Sequence of chain 1.B:
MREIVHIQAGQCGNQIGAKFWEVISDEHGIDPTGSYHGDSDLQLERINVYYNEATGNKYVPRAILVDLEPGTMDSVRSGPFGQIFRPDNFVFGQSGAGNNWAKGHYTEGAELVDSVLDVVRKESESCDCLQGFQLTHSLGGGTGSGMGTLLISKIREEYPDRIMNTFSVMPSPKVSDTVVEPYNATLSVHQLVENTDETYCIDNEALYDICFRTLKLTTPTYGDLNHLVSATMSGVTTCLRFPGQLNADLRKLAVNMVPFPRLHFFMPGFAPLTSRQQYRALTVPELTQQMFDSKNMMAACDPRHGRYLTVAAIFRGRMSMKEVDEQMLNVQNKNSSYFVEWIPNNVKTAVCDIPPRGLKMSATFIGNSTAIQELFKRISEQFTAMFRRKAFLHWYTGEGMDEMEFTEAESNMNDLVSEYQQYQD

Binding-site contacts:
Ligand atom C4 contacts residue ALA315 of chain 1.B at 4.2 Å (hydrophobic).
Ligand atom C1 contacts residue CYS239 of chain 1.B at 3.2 Å (hydrophobic).
Ligand atom C6 contacts residue ALA352 of chain 1.B at 4.2 Å (hydrophobic).
Ligand atom C7 contacts residue LYS350 of chain 1.B at 3.7 Å.
Ligand atom C2 contacts residue ILE368 of chain 1.B at 3.7 Å (hydrophobic).
Ligand atom C2 contacts residue ILE316 of chain 1.B at 4.4 Å (hydrophobic).
Ligand atom O1 contacts residue LEU253 of chain 1.B at 4.2 Å.
Ligand atom C1 contacts residue VAL236 of chain 1.B at 4.1 Å (hydrophobic).
Ligand atom C6 contacts residue LYS350 of chain 1.B at 3.6 Å.
Ligand atom O1 contacts residue ILE368 of chain 1.B at 3.1 Å.
Ligand atom C3 contacts residue ALA314 of chain 1.B at 3.5 Å (hydrophobic).
Ligand atom C8 contacts residue ALA314 of chain 1.B at 3.9 Å (hydrophobic).
Ligand atom C5 contacts residue LYS350 of chain 1.B at 4.2 Å.
Ligand atom C6 contacts residue THR351 of chain 1.B at 4.0 Å.
Ligand atom C5 contacts residue ILE316 of chain 1.B at 4.3 Å (hydrophobic).
Ligand atom O1 contacts residue VAL236 of chain 1.B at 4.0 Å.
Ligand atom C5 contacts residue ALA315 of chain 1.B at 3.6 Å (hydrophobic).
Ligand atom N1 contacts residue LEU253 of chain 1.B at 4.0 Å.
Ligand atom C4 contacts residue ALA352 of chain 1.B at 4.4 Å (hydrophobic).
Ligand atom O1 contacts residue TYR200 of chain 1.B at 3.9 Å.
Ligand atom C2 contacts residue CYS239 of chain 1.B at 4.0 Å (hydrophobic).
Ligand atom C2 contacts residue LEU253 of chain 1.B at 4.2 Å (hydrophobic).
Ligand atom C4 contacts residue ALA314 of chain 1.B at 3.6 Å (hydrophobic).
Ligand atom C5 contacts residue THR351 of chain 1.B at 4.1 Å.
Ligand atom O2 contacts residue LEU253 of chain 1.B at 3.8 Å.
Ligand atom C7 contacts residue ALA314 of chain 1.B at 4.2 Å (hydrophobic).
Ligand atom N1 contacts residue ALA314 of chain 1.B at 4.0 Å.
Ligand atom C4 contacts residue ILE316 of chain 1.B at 3.8 Å (hydrophobic).
Ligand atom C6 contacts residue ALA314 of chain 1.B at 4.3 Å (hydrophobic).
Ligand atom C5 contacts residue ALA352 of chain 1.B at 3.6 Å (hydrophobic).
Ligand atom C1 contacts residue ILE316 of chain 1.B at 3.6 Å (hydrophobic).
Ligand atom C6 contacts residue THR179 of chain 1.A at 3.7 Å.
Ligand atom C7 contacts residue THR179 of chain 1.A at 3.8 Å.
Ligand atom C5 contacts residue ALA314 of chain 1.B at 4.0 Å (hydrophobic).
Ligand atom C1 contacts residue ILE368 of chain 1.B at 4.1 Å (hydrophobic).

Sequence of chain 1.A:
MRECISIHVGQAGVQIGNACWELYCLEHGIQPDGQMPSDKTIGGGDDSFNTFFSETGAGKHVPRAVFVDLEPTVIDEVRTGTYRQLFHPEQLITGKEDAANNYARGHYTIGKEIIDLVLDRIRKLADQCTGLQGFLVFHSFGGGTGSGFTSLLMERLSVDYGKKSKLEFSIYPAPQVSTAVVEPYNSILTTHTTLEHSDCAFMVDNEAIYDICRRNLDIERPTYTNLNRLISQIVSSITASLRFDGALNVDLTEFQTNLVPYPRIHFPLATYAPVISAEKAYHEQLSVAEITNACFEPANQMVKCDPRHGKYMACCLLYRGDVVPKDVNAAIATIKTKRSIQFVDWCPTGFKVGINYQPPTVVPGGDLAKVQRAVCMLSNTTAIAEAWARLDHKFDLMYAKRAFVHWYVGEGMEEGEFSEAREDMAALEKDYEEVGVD

A protein and the small-molecule ligand that binds it are described below.
Small molecule (SMILES): CC(=O)Nc1ccccc1O